Binding-site contacts:
Ligand atom N1 contacts residue PHE140 of chain 2.A at 3.6 Å.
Ligand atom C contacts residue MET49 of chain 2.A at 3.7 Å (hydrophobic).
Ligand atom C11 contacts residue ASN142 of chain 2.A at 3.7 Å.
Ligand atom N1 contacts residue GLU166 of chain 2.A at 3.7 Å.
Ligand atom C9 contacts residue LEU141 of chain 2.A at 3.9 Å (hydrophobic).
Ligand atom N contacts residue CYS145 of chain 2.A at 3.8 Å.
Ligand atom C12 contacts residue ASN142 of chain 2.A at 3.7 Å.
Ligand atom O contacts residue MET165 of chain 2.A at 3.7 Å.
Ligand atom C10 contacts residue GLU166 of chain 2.A at 3.4 Å.
Ligand atom C2 contacts residue HIS164 of chain 2.A at 3.6 Å.
Ligand atom O contacts residue GLU166 of chain 2.A at 3.5 Å (salt-bridge).
Ligand atom C9 contacts residue PHE140 of chain 2.A at 3.1 Å (hydrophobic).
Ligand atom N1 contacts residue SER144 of chain 2.A at 3.8 Å.
Ligand atom C14 contacts residue GLN189 of chain 2.A at 3.9 Å.
Ligand atom C8 contacts residue GLU166 of chain 2.A at 3.8 Å.
Ligand atom C2 contacts residue MET165 of chain 2.A at 3.7 Å (hydrophobic).
Ligand atom C8 contacts residue MET165 of chain 2.A at 4.1 Å (hydrophobic).
Ligand atom C3 contacts residue HIS164 of chain 2.A at 3.4 Å.
Ligand atom C8 contacts residue SER144 of chain 2.A at 4.1 Å.
Ligand atom C11 contacts residue LEU141 of chain 2.A at 3.8 Å (hydrophobic).
Ligand atom C13 contacts residue GLN189 of chain 2.A at 3.9 Å.
Ligand atom C2 contacts residue HIS41 of chain 2.A at 3.5 Å.
Ligand atom C3 contacts residue MET165 of chain 2.A at 4.1 Å (hydrophobic).
Ligand atom N1 contacts residue HIS163 of chain 2.A at 2.8 Å (h-bond).
Ligand atom C10 contacts residue ASN142 of chain 2.A at 3.7 Å.
Ligand atom C1 contacts residue MET49 of chain 2.A at 3.6 Å (hydrophobic).
Ligand atom C11 contacts residue GLU166 of chain 2.A at 4.0 Å.
Ligand atom C10 contacts residue LEU141 of chain 2.A at 3.5 Å (hydrophobic).
Ligand atom C9 contacts residue HIS163 of chain 2.A at 3.9 Å.
Ligand atom C9 contacts residue GLU166 of chain 2.A at 3.4 Å.
Ligand atom C8 contacts residue CYS145 of chain 2.A at 3.9 Å (hydrophobic).
Ligand atom C contacts residue GLN189 of chain 2.A at 3.8 Å.
Ligand atom C10 contacts residue PHE140 of chain 2.A at 3.5 Å (hydrophobic).
Ligand atom C contacts residue MET165 of chain 2.A at 3.8 Å (hydrophobic).
Ligand atom C2 contacts residue MET49 of chain 2.A at 4.0 Å (hydrophobic).
Ligand atom C contacts residue ARG188 of chain 2.A at 3.3 Å.
Ligand atom C14 contacts residue MET49 of chain 2.A at 3.6 Å (hydrophobic).
Ligand atom C8 contacts residue HIS163 of chain 2.A at 3.3 Å.
Ligand atom C contacts residue ASP187 of chain 2.A at 3.5 Å.
Ligand atom C3 contacts residue HIS41 of chain 2.A at 3.4 Å.

Sequence of chain 2.A:
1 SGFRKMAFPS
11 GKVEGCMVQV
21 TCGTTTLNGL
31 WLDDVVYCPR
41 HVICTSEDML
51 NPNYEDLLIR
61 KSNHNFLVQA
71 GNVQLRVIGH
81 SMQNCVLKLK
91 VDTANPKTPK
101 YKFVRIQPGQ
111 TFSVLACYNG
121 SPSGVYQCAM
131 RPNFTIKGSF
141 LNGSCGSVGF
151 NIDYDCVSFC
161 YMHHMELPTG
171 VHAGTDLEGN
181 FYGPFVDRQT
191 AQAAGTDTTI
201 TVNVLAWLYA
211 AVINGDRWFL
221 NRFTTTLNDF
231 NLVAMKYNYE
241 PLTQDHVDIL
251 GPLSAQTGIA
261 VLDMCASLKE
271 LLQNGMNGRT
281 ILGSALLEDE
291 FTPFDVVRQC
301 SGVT

The protein below binds the small molecule below.
Small molecule (SMILES): Cc1ccc(CC(=O)Nc2cnccc2C)cc1